Binding-site contacts:
Ligand atom O3 contacts residue ALA48 of chain 1.A at 3.3 Å.
Ligand atom O2 contacts residue GLY71 of chain 1.A at 3.7 Å.
Ligand atom O6 contacts residue GLU73 of chain 1.A at 3.2 Å.
Ligand atom C9 contacts residue TYR82 of chain 1.A at 3.2 Å (hydrophobic).
Ligand atom F1 contacts residue PHE83 of chain 1.A at 3.7 Å.
Ligand atom C5 contacts residue TYR82 of chain 1.A at 3.7 Å (hydrophobic).
Ligand atom O3 contacts residue ALA70 of chain 1.A at 3.5 Å (h-bond).
Ligand atom O4 contacts residue TYR82 of chain 1.A at 2.5 Å (h-bond).
Ligand atom F1 contacts residue TYR82 of chain 1.A at 2.8 Å.
Ligand atom C11 contacts residue TYR82 of chain 1.A at 3.3 Å (hydrophobic).
Ligand atom N1 contacts residue GLU73 of chain 1.A at 3.1 Å.
Ligand atom C15 contacts residue GLY71 of chain 1.A at 3.5 Å.
Ligand atom C7 contacts residue ALA48 of chain 1.A at 3.1 Å (hydrophobic).
Ligand atom C3 contacts residue ARG79 of chain 1.A at 3.4 Å.
Ligand atom C4 contacts residue THR69 of chain 1.A at 3.5 Å.
Ligand atom O3 contacts residue GLY71 of chain 1.A at 3.7 Å.
Ligand atom C1 contacts residue PHE107 of chain 1.A at 3.6 Å (hydrophobic).
Ligand atom O2 contacts residue THR69 of chain 1.A at 2.9 Å.
Ligand atom O2 contacts residue ALA48 of chain 1.A at 3.0 Å.
Ligand atom C8 contacts residue ALA48 of chain 1.A at 3.0 Å (hydrophobic).
Ligand atom C8 contacts residue TYR82 of chain 1.A at 3.8 Å (hydrophobic).
Ligand atom N1 contacts residue GLN72 of chain 1.A at 3.7 Å.
Ligand atom S1 contacts residue ALA48 of chain 1.A at 3.2 Å.
Ligand atom O3 contacts residue GLU73 of chain 1.A at 3.7 Å.
Ligand atom C2 contacts residue ARG79 of chain 1.A at 3.5 Å.
Ligand atom C13 contacts residue GLU73 of chain 1.A at 3.7 Å.
Ligand atom N1 contacts residue GLY71 of chain 1.A at 3.7 Å.
Ligand atom C10 contacts residue TYR82 of chain 1.A at 2.6 Å (hydrophobic).
Ligand atom O1 contacts residue ARG79 of chain 1.A at 3.6 Å.
Ligand atom C1 contacts residue PHE83 of chain 1.A at 3.7 Å (hydrophobic).
Ligand atom C6 contacts residue GLU73 of chain 1.A at 3.8 Å.
Ligand atom F1 contacts residue THR69 of chain 1.A at 3.4 Å.
Ligand atom S1 contacts residue ALA70 of chain 1.A at 3.4 Å (h-bond).
Ligand atom O2 contacts residue ALA70 of chain 1.A at 2.4 Å (h-bond).
Ligand atom C14 contacts residue GLU73 of chain 1.A at 3.1 Å.
Ligand atom O5 contacts residue TYR82 of chain 1.A at 2.6 Å (h-bond).
Ligand atom O3 contacts residue GLN72 of chain 1.A at 3.3 Å (h-bond).
Ligand atom S2 contacts residue TYR82 of chain 1.A at 1.7 Å (h-bond).
Ligand atom C3 contacts residue PHE83 of chain 1.A at 3.4 Å (hydrophobic).
Ligand atom O7 contacts residue TYR82 of chain 1.A at 3.4 Å (h-bond).

Sequence of chain 1.A:
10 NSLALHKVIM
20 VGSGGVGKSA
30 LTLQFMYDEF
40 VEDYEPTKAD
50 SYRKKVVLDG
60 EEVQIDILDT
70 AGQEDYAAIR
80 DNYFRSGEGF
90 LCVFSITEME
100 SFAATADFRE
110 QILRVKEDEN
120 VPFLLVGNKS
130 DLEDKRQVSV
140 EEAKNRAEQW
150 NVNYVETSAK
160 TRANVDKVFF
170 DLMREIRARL

This protein binds this small molecule.
Small molecule (SMILES): COc1cc(F)cc(NS(=O)(=O)c2ccc(S(=O)(=O)F)c3c2OCCO3)c1